Sequence of chain 2.A:
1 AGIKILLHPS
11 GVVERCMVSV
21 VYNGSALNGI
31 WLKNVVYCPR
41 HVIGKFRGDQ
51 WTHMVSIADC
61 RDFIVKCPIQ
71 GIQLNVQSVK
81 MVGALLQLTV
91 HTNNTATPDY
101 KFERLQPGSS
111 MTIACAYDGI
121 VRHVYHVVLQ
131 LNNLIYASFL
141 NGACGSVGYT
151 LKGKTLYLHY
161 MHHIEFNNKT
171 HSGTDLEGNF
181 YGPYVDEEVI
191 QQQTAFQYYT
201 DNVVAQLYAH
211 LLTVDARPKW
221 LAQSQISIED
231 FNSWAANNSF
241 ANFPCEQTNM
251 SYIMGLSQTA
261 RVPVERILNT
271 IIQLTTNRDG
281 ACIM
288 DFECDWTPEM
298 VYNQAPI

This protein binds this small molecule.
Small molecule (SMILES): COc1cccc2[nH]c(C(=O)N[C@@H](CC(C)C)C(=O)N[C@@H](C[C@@H]3CCNC3=O)[C@H](O)CO)cc12

Binding-site contacts:
Ligand atom C24 contacts residue CYS144 of chain 2.A at 2.5 Å (hydrophobic).
Ligand atom C6 contacts residue GLU165 of chain 2.A at 3.3 Å.
Ligand atom C20 contacts residue HIS41 of chain 2.A at 3.5 Å.
Ligand atom O37 contacts residue LEU27 of chain 2.A at 3.5 Å.
Ligand atom C36 contacts residue HIS41 of chain 2.A at 3.3 Å.
Ligand atom C7 contacts residue GLU165 of chain 2.A at 3.0 Å.
Ligand atom C19 contacts residue ASP186 of chain 2.A at 3.5 Å.
Ligand atom C36 contacts residue CYS144 of chain 2.A at 2.7 Å (hydrophobic).
Ligand atom N8 contacts residue GLU165 of chain 2.A at 2.2 Å (salt-bridge).
Ligand atom O37 contacts residue CYS144 of chain 2.A at 3.2 Å (h-bond).
Ligand atom C19 contacts residue LYS45 of chain 2.A at 3.6 Å.
Ligand atom O35 contacts residue CYS144 of chain 2.A at 2.7 Å (h-bond).
Ligand atom O33 contacts residue HIS162 of chain 2.A at 2.6 Å (h-bond).
Ligand atom O13 contacts residue GLU165 of chain 2.A at 2.7 Å (salt-bridge).
Ligand atom C12 contacts residue ILE164 of chain 2.A at 3.3 Å (hydrophobic).
Ligand atom N23 contacts residue CYS144 of chain 2.A at 2.6 Å (h-bond).
Ligand atom C21 contacts residue HIS163 of chain 2.A at 3.5 Å.
Ligand atom O35 contacts residue ALA143 of chain 2.A at 3.5 Å (h-bond).
Ligand atom O37 contacts residue HIS41 of chain 2.A at 3.2 Å (h-bond).
Ligand atom O35 contacts residue ASN141 of chain 2.A at 3.7 Å.
Ligand atom N31 contacts residue GLU165 of chain 2.A at 2.5 Å (salt-bridge).
Ligand atom O2 contacts residue GLU188 of chain 2.A at 3.6 Å.
Ligand atom C26 contacts residue CYS144 of chain 2.A at 2.9 Å (hydrophobic).
Ligand atom N14 contacts residue ILE164 of chain 2.A at 3.5 Å.
Ligand atom N23 contacts residue HIS163 of chain 2.A at 2.8 Å (h-bond).
Ligand atom C12 contacts residue GLU165 of chain 2.A at 3.5 Å.
Ligand atom C18 contacts residue ILE164 of chain 2.A at 3.6 Å (hydrophobic).
Ligand atom O33 contacts residue PHE139 of chain 2.A at 3.2 Å.
Ligand atom C30 contacts residue GLU165 of chain 2.A at 3.5 Å.
Ligand atom O35 contacts residue GLY142 of chain 2.A at 3.1 Å (h-bond).
Ligand atom C32 contacts residue GLU165 of chain 2.A at 3.1 Å.
Ligand atom C15 contacts residue HIS163 of chain 2.A at 3.3 Å.
Ligand atom C9 contacts residue GLU165 of chain 2.A at 3.4 Å.
Ligand atom C17 contacts residue GLU188 of chain 2.A at 3.5 Å.
Ligand atom C34 contacts residue CYS144 of chain 2.A at 1.8 Å (hydrophobic).
Ligand atom C9 contacts residue ILE164 of chain 2.A at 3.5 Å (hydrophobic).
Ligand atom N31 contacts residue PHE139 of chain 2.A at 3.1 Å (h-bond).
Ligand atom C1 contacts residue GLU188 of chain 2.A at 3.7 Å.
Ligand atom O33 contacts residue GLU165 of chain 2.A at 3.2 Å (salt-bridge).
Ligand atom O13 contacts residue ILE164 of chain 2.A at 3.3 Å.